Binding-site contacts:
Ligand atom C1 contacts residue ASN62 of chain 1.B at 1.4 Å.
Ligand atom C8 contacts residue ASN55 of chain 1.B at 3.5 Å.
Ligand atom C3 contacts residue PRO59 of chain 1.B at 4.1 Å (hydrophobic).
Ligand atom C2 contacts residue ASN62 of chain 1.B at 2.5 Å.
Ligand atom C1 contacts residue PRO60 of chain 1.B at 4.1 Å (hydrophobic).
Ligand atom C4 contacts residue ASN62 of chain 1.B at 4.3 Å.
Ligand atom C8 contacts residue PRO59 of chain 1.B at 4.0 Å (hydrophobic).
Ligand atom N2 contacts residue PRO60 of chain 1.B at 3.9 Å.
Ligand atom N2 contacts residue PRO59 of chain 1.B at 3.8 Å.
Ligand atom N2 contacts residue ASN62 of chain 1.B at 2.9 Å (h-bond).
Ligand atom O7 contacts residue ASN62 of chain 1.B at 3.6 Å.
Ligand atom C3 contacts residue ASN62 of chain 1.B at 3.8 Å.
Ligand atom C7 contacts residue ASN62 of chain 1.B at 3.4 Å.
Ligand atom O3 contacts residue PRO59 of chain 1.B at 4.2 Å.
Ligand atom O5 contacts residue ASN62 of chain 1.B at 2.4 Å (h-bond).
Ligand atom C5 contacts residue ASN62 of chain 1.B at 3.7 Å.
Ligand atom C8 contacts residue ASN62 of chain 1.B at 4.5 Å.

Sequence of chain 1.B:
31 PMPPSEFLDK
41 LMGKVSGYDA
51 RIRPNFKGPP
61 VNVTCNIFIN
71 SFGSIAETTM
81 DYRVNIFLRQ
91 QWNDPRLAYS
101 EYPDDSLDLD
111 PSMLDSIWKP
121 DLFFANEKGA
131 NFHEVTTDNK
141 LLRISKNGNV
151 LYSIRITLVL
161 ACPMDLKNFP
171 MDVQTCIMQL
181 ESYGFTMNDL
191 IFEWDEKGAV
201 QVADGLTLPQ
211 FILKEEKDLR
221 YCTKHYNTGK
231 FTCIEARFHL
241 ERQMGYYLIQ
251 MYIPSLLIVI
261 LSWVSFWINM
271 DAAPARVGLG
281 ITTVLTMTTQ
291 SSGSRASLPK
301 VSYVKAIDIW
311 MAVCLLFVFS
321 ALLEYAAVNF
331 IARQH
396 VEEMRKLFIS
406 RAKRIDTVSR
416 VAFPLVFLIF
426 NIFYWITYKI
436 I

A protein and the small-molecule ligand that binds it are described below.
Small molecule (SMILES): CC(=O)N[C@H]1[C@H](O[C@H]2[C@H](O)[C@@H](NC(C)=O)CO[C@@H]2CO)O[C@H](CO)[C@@H](O[C@@H]2O[C@H](CO)[C@@H](O)[C@H](O)[C@@H]2O)[C@@H]1O